Sequence of chain 1.C:
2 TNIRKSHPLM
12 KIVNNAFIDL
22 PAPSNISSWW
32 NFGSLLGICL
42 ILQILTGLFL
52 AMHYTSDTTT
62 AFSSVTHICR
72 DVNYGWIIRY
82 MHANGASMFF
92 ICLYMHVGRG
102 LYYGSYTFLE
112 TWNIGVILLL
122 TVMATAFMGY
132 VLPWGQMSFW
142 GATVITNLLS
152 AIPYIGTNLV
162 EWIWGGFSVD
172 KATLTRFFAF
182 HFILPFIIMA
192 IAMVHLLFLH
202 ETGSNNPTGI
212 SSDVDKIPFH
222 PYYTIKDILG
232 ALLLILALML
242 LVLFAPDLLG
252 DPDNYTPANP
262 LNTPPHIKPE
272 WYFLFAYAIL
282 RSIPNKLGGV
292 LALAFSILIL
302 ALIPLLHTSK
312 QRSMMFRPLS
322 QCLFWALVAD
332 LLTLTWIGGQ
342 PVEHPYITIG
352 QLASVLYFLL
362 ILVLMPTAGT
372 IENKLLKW

Binding-site contacts:
Ligand atom C8 contacts residue PRO270 of chain 1.C at 3.5 Å (hydrophobic).
Ligand atom C9 contacts residue ILE268 of chain 1.C at 3.5 Å (hydrophobic).
Ligand atom C7 contacts residue ILE146 of chain 1.C at 3.7 Å (hydrophobic).
Ligand atom C7 contacts residue PRO270 of chain 1.C at 3.9 Å (hydrophobic).
Ligand atom C4 contacts residue ALA143 of chain 1.C at 3.3 Å (hydrophobic).
Ligand atom C15 contacts residue PHE274 of chain 1.C at 3.5 Å (hydrophobic).
Ligand atom C4 contacts residue GLY142 of chain 1.C at 3.7 Å.
Ligand atom O3 contacts residue GLU271 of chain 1.C at 2.9 Å (salt-bridge).
Ligand atom C13 contacts residue ILE146 of chain 1.C at 3.6 Å (hydrophobic).
Ligand atom C14 contacts residue PHE274 of chain 1.C at 3.5 Å (hydrophobic).
Ligand atom C18 contacts residue LEU294 of chain 1.C at 3.6 Å (hydrophobic).
Ligand atom C10 contacts residue GLY142 of chain 1.C at 3.6 Å.
Ligand atom C11 contacts residue PRO270 of chain 1.C at 3.7 Å (hydrophobic).
Ligand atom C4 contacts residue PHE128 of chain 1.C at 3.5 Å (hydrophobic).
Ligand atom C14 contacts residue ILE146 of chain 1.C at 3.9 Å (hydrophobic).
Ligand atom C3 contacts residue PHE128 of chain 1.C at 3.9 Å (hydrophobic).
Ligand atom C11 contacts residue GLY142 of chain 1.C at 3.6 Å.
Ligand atom O3 contacts residue PRO270 of chain 1.C at 3.8 Å.
Ligand atom C13 contacts residue PHE274 of chain 1.C at 3.6 Å (hydrophobic).
Ligand atom O2 contacts residue GLY142 of chain 1.C at 3.4 Å.
Ligand atom O1 contacts residue TYR131 of chain 1.C at 3.4 Å.
Ligand atom C5 contacts residue GLU271 of chain 1.C at 3.7 Å.
Ligand atom C1 contacts residue TYR131 of chain 1.C at 3.8 Å (hydrophobic).
Ligand atom C4 contacts residue VAL132 of chain 1.C at 3.4 Å (hydrophobic).
Ligand atom O1 contacts residue PHE274 of chain 1.C at 3.4 Å.
Ligand atom C16 contacts residue PHE274 of chain 1.C at 3.6 Å (hydrophobic).
Ligand atom C3 contacts residue TYR131 of chain 1.C at 3.7 Å (hydrophobic).
Ligand atom C5 contacts residue TYR131 of chain 1.C at 3.6 Å (hydrophobic).
Ligand atom C4 contacts residue SER139 of chain 1.C at 3.8 Å.
Ligand atom C10 contacts residue PRO270 of chain 1.C at 3.5 Å (hydrophobic).
Ligand atom C10 contacts residue LYS269 of chain 1.C at 3.6 Å.
Ligand atom C1 contacts residue PHE274 of chain 1.C at 3.9 Å (hydrophobic).
Ligand atom C9 contacts residue PRO270 of chain 1.C at 3.5 Å (hydrophobic).
Ligand atom O2 contacts residue ALA143 of chain 1.C at 3.6 Å (h-bond).
Ligand atom C12 contacts residue ILE146 of chain 1.C at 3.3 Å (hydrophobic).
Ligand atom C19 contacts residue PHE274 of chain 1.C at 3.7 Å (hydrophobic).
Ligand atom C8 contacts residue ILE146 of chain 1.C at 3.6 Å (hydrophobic).
Ligand atom C5 contacts residue TYR273 of chain 1.C at 3.3 Å (hydrophobic).
Ligand atom C5 contacts residue PHE274 of chain 1.C at 3.5 Å (hydrophobic).
Ligand atom C10 contacts residue ILE268 of chain 1.C at 3.8 Å (hydrophobic).

A protein and the small-molecule ligand that binds it are described below.
Small molecule (SMILES): CO/C=C(/C(=O)OC)c1ccccc1/C=C/c1ccccc1